Binding-site contacts:
Ligand atom C22 contacts residue ASP103 of chain 1.A at 3.0 Å.
Ligand atom C12 contacts residue GLU94 of chain 1.A at 3.2 Å.
Ligand atom C8 contacts residue ASP166 of chain 1.A at 3.1 Å.
Ligand atom C9 contacts residue GLN143 of chain 1.A at 3.7 Å.
Ligand atom O3 contacts residue CYS96 of chain 1.A at 3.2 Å (h-bond).
Ligand atom CL1 contacts residue MET93 of chain 1.A at 3.7 Å.
Ligand atom C19 contacts residue ILE23 of chain 1.A at 3.9 Å (hydrophobic).
Ligand atom C21 contacts residue ASP103 of chain 1.A at 3.1 Å.
Ligand atom O1 contacts residue GLY24 of chain 1.A at 3.3 Å.
Ligand atom C23 contacts residue ASP103 of chain 1.A at 3.8 Å.
Ligand atom C15 contacts residue GLY99 of chain 1.A at 3.6 Å.
Ligand atom C16 contacts residue GLY99 of chain 1.A at 3.6 Å.
Ligand atom N2 contacts residue ILE23 of chain 1.A at 3.8 Å.
Ligand atom CL1 contacts residue ALA45 of chain 1.A at 3.8 Å.
Ligand atom C22 contacts residue ASP100 of chain 1.A at 3.7 Å.
Ligand atom C13 contacts residue LEU146 of chain 1.A at 3.9 Å (hydrophobic).
Ligand atom C12 contacts residue ALA45 of chain 1.A at 3.6 Å (hydrophobic).
Ligand atom C13 contacts residue ALA45 of chain 1.A at 3.6 Å (hydrophobic).
Ligand atom N3 contacts residue LEU146 of chain 1.A at 3.8 Å.
Ligand atom C25 contacts residue TYR95 of chain 1.A at 3.6 Å (hydrophobic).
Ligand atom N6 contacts residue ASP103 of chain 1.A at 3.3 Å (salt-bridge).
Ligand atom C24 contacts residue ASP103 of chain 1.A at 3.4 Å.
Ligand atom C25 contacts residue CYS96 of chain 1.A at 3.7 Å (hydrophobic).
Ligand atom O2 contacts residue VAL31 of chain 1.A at 3.7 Å.
Ligand atom C15 contacts residue ILE23 of chain 1.A at 3.7 Å (hydrophobic).
Ligand atom C9 contacts residue ASP166 of chain 1.A at 3.8 Å.
Ligand atom O3 contacts residue TYR95 of chain 1.A at 3.8 Å.
Ligand atom C25 contacts residue ASN97 of chain 1.A at 3.8 Å.
Ligand atom N4 contacts residue CYS96 of chain 1.A at 3.1 Å (h-bond).
Ligand atom C23 contacts residue ASP100 of chain 1.A at 3.6 Å.
Ligand atom C10 contacts residue LEU146 of chain 1.A at 3.7 Å (hydrophobic).
Ligand atom C7 contacts residue ASP166 of chain 1.A at 3.5 Å.
Ligand atom N3 contacts residue CYS96 of chain 1.A at 3.0 Å (h-bond).
Ligand atom C11 contacts residue LEU146 of chain 1.A at 3.6 Å (hydrophobic).
Ligand atom C7 contacts residue LEU146 of chain 1.A at 3.8 Å (hydrophobic).
Ligand atom C14 contacts residue ILE23 of chain 1.A at 3.6 Å (hydrophobic).
Ligand atom N2 contacts residue LEU146 of chain 1.A at 3.5 Å.
Ligand atom C14 contacts residue CYS96 of chain 1.A at 3.8 Å (hydrophobic).
Ligand atom C20 contacts residue ASP103 of chain 1.A at 3.8 Å.
Ligand atom C12 contacts residue CYS96 of chain 1.A at 3.6 Å (hydrophobic).

Sequence of chain 1.A:
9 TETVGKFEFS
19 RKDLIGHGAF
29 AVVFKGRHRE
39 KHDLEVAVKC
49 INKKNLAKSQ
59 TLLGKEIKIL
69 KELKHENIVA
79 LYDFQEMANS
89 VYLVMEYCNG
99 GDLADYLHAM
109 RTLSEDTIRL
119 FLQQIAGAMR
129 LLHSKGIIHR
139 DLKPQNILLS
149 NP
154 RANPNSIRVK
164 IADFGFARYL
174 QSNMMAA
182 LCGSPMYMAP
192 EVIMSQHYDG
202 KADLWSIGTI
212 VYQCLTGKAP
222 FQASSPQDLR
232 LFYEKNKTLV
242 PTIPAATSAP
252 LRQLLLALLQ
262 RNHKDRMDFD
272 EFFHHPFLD

This protein binds this small molecule.
Small molecule (SMILES): CCC(=O)Nc1cccc(Oc2nc(Nc3ccc(N4CCN(C)CC4)cc3OC)ncc2Cl)c1